Sequence of chain 1.A:
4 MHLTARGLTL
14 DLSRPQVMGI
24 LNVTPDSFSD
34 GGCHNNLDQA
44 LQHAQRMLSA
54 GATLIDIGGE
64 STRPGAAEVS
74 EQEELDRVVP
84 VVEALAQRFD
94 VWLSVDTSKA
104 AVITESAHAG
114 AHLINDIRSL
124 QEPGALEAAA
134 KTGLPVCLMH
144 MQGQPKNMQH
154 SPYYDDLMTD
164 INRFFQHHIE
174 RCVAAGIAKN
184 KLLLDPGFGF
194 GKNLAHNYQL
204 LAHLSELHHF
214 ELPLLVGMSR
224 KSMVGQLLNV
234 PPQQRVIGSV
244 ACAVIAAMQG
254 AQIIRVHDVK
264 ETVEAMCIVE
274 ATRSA

Binding-site contacts:
Ligand atom O4 contacts residue PHE193 of chain 1.A at 3.8 Å.
Ligand atom C9 contacts residue ARG258 of chain 1.A at 3.5 Å.
Ligand atom C6 contacts residue PHE193 of chain 1.A at 3.8 Å (hydrophobic).
Ligand atom C6A contacts residue PAB1 of chain 1.E at 2.9 Å.
Ligand atom N3 contacts residue ASP188 of chain 1.A at 2.6 Å (salt-bridge).
Ligand atom N8 contacts residue ILE120 of chain 1.A at 3.6 Å.
Ligand atom C4 contacts residue ASP188 of chain 1.A at 3.7 Å.
Ligand atom C9 contacts residue ILE120 of chain 1.A at 3.6 Å (hydrophobic).
Ligand atom N5 contacts residue ARG258 of chain 1.A at 3.4 Å (salt-bridge).
Ligand atom N1 contacts residue ASN118 of chain 1.A at 3.2 Å (h-bond).
Ligand atom C6 contacts residue POP1 of chain 1.D at 3.4 Å.
Ligand atom C6 contacts residue PAB1 of chain 1.E at 3.6 Å.
Ligand atom C6 contacts residue ARG258 of chain 1.A at 3.4 Å.
Ligand atom C6A contacts residue LYS224 of chain 1.A at 3.8 Å.
Ligand atom C10 contacts residue LYS224 of chain 1.A at 3.8 Å.
Ligand atom C9 contacts residue ASP99 of chain 1.A at 3.7 Å.
Ligand atom N1 contacts residue ILE120 of chain 1.A at 3.4 Å.
Ligand atom C10 contacts residue ARG258 of chain 1.A at 3.6 Å.
Ligand atom N2 contacts residue ASP188 of chain 1.A at 2.8 Å (salt-bridge).
Ligand atom O4 contacts residue LYS224 of chain 1.A at 2.8 Å (salt-bridge).
Ligand atom C7 contacts residue POP1 of chain 1.D at 3.4 Å.
Ligand atom N2 contacts residue LEU218 of chain 1.A at 3.5 Å.
Ligand atom N8 contacts residue ARG258 of chain 1.A at 3.3 Å.
Ligand atom O4 contacts residue GLY220 of chain 1.A at 3.1 Å (h-bond).
Ligand atom C7 contacts residue ARG258 of chain 1.A at 3.3 Å.
Ligand atom N3 contacts residue MET142 of chain 1.A at 3.8 Å.
Ligand atom N8 contacts residue ASP99 of chain 1.A at 2.7 Å (salt-bridge).
Ligand atom C6A contacts residue POP1 of chain 1.D at 2.9 Å.
Ligand atom N5 contacts residue PHE193 of chain 1.A at 3.5 Å.
Ligand atom N1 contacts residue ARG258 of chain 1.A at 3.7 Å.
Ligand atom C4 contacts residue LYS224 of chain 1.A at 3.6 Å.
Ligand atom N2 contacts residue ASN118 of chain 1.A at 2.7 Å (h-bond).
Ligand atom C2 contacts residue ASP188 of chain 1.A at 3.1 Å.
Ligand atom C2 contacts residue ASN118 of chain 1.A at 3.5 Å.
Ligand atom C7 contacts residue ASP99 of chain 1.A at 3.2 Å.
Ligand atom N5 contacts residue LYS224 of chain 1.A at 3.0 Å (salt-bridge).
Ligand atom C10 contacts residue PHE193 of chain 1.A at 3.7 Å (hydrophobic).
Ligand atom C6A contacts residue ARG258 of chain 1.A at 3.9 Å.
Ligand atom C4 contacts residue PHE193 of chain 1.A at 3.9 Å (hydrophobic).
Ligand atom C2 contacts residue ARG258 of chain 1.A at 3.9 Å.

This protein binds this small molecule.
Small molecule (SMILES): C=C1CN=c2nc(N)[nH]c(=O)c2=N1